Binding-site contacts:
Ligand atom C6 contacts residue U3 of chain 45.C at 3.3 Å.
Ligand atom N6 contacts residue U3 of chain 45.C at 3.0 Å (h-bond).
Ligand atom C6 contacts residue U1 of chain 45.C at 3.6 Å.
Ligand atom C4 contacts residue U2 of chain 45.C at 4.3 Å.
Ligand atom N3 contacts residue U3 of chain 45.C at 4.2 Å.
Ligand atom N6 contacts residue U2 of chain 45.C at 4.2 Å.
Ligand atom N3 contacts residue U2 of chain 45.C at 3.7 Å.
Ligand atom N1 contacts residue U3 of chain 45.C at 2.7 Å (h-bond).
Ligand atom N1 contacts residue U2 of chain 45.C at 3.5 Å (h-bond).
Ligand atom C2 contacts residue U3 of chain 45.C at 3.0 Å.
Ligand atom C2 contacts residue U1 of chain 45.C at 3.5 Å.
Ligand atom C6 contacts residue U2 of chain 45.C at 4.1 Å.
Ligand atom C2 contacts residue U2 of chain 45.C at 3.2 Å.
Ligand atom N1 contacts residue U1 of chain 45.C at 2.8 Å (h-bond).
Ligand atom N6 contacts residue U1 of chain 45.C at 2.8 Å (h-bond).

A protein and the small-molecule ligand that binds it are described below.
Small molecule (SMILES): Nc1ncnc2c1ncn2[C@@H]1O[C@H](CO[P](=O)(O)O[C@H]2[C@@H](O)[C@H](n3cnc4c(N)ncnc43)O[C@@H]2CO[P](=O)(O)O[C@H]2[C@@H](O)[C@H](n3cnc4c(N)ncnc43)O[C@@H]2COP(=O)(O)O)[C@@H](O)[C@H]1O